Sequence of chain 1.A:
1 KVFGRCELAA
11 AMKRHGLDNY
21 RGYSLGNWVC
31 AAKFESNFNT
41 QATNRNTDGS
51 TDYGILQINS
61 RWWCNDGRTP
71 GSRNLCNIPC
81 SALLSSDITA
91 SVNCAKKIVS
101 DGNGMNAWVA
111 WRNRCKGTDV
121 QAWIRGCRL

Binding-site contacts:
Ligand atom PT contacts residue ASP119 of chain 1.A at 2.6 Å.
Ligand atom PT contacts residue ARG125 of chain 1.A at 4.1 Å.
Ligand atom N2 contacts residue GLN121 of chain 1.A at 4.4 Å.
Ligand atom N2 contacts residue ASP119 of chain 1.A at 3.2 Å (salt-bridge).

The small molecule below binds the protein below.
Small molecule (SMILES): C1CC[C@H]2N->[Pt+2]<-N[C@@H]2C1